Sequence of chain 1.D:
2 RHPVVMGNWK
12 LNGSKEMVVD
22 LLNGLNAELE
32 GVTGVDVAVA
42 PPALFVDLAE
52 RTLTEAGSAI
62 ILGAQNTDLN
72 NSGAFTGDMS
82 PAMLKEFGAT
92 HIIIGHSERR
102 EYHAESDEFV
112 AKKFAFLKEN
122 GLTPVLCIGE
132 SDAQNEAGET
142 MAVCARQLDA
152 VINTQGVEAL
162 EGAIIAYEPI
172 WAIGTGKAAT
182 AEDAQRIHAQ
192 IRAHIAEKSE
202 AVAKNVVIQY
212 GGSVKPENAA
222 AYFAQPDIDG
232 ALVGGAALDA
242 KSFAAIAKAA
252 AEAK

Binding-site contacts:
Ligand atom O1 contacts residue HIS97 of chain 1.D at 3.5 Å (h-bond).
Ligand atom P contacts residue GLY236 of chain 1.D at 3.9 Å.
Ligand atom O4P contacts residue GLY213 of chain 1.D at 2.8 Å (h-bond).
Ligand atom O1P contacts residue GLY235 of chain 1.D at 3.7 Å.
Ligand atom C1 contacts residue GLU169 of chain 1.D at 3.3 Å.
Ligand atom O2 contacts residue ILE174 of chain 1.D at 3.6 Å.
Ligand atom O2 contacts residue ASN9 of chain 1.D at 4.2 Å.
Ligand atom O2P contacts residue GLY175 of chain 1.D at 3.8 Å.
Ligand atom O1 contacts residue ASN9 of chain 1.D at 4.1 Å.
Ligand atom C2 contacts residue GLY213 of chain 1.D at 4.0 Å.
Ligand atom O1P contacts residue ILE174 of chain 1.D at 3.7 Å.
Ligand atom O1P contacts residue GLY213 of chain 1.D at 3.9 Å.
Ligand atom O3P contacts residue GLY212 of chain 1.D at 4.2 Å.
Ligand atom C2 contacts residue GLY235 of chain 1.D at 3.4 Å.
Ligand atom C2 contacts residue GLY212 of chain 1.D at 4.1 Å.
Ligand atom O4P contacts residue ILE174 of chain 1.D at 3.6 Å.
Ligand atom O2 contacts residue HIS97 of chain 1.D at 2.9 Å (h-bond).
Ligand atom C2 contacts residue GLU169 of chain 1.D at 3.7 Å.
Ligand atom O2 contacts residue LYS11 of chain 1.D at 2.8 Å (salt-bridge).
Ligand atom O2P contacts residue GLY235 of chain 1.D at 3.4 Å.
Ligand atom O1 contacts residue GLU169 of chain 1.D at 2.6 Å (salt-bridge).
Ligand atom O3P contacts residue VAL234 of chain 1.D at 3.8 Å.
Ligand atom C1 contacts residue LYS11 of chain 1.D at 3.8 Å.
Ligand atom O1P contacts residue GLY175 of chain 1.D at 4.0 Å.
Ligand atom P contacts residue GLY175 of chain 1.D at 3.7 Å.
Ligand atom O3P contacts residue GLY235 of chain 1.D at 2.8 Å (h-bond).
Ligand atom O4P contacts residue GLY175 of chain 1.D at 2.6 Å (h-bond).
Ligand atom O3P contacts residue GLY236 of chain 1.D at 3.8 Å.
Ligand atom O1 contacts residue LEU233 of chain 1.D at 3.3 Å.
Ligand atom P contacts residue GLY213 of chain 1.D at 3.6 Å.
Ligand atom C2 contacts residue LEU233 of chain 1.D at 3.9 Å (hydrophobic).
Ligand atom O3P contacts residue GLY213 of chain 1.D at 3.6 Å.
Ligand atom C2 contacts residue VAL234 of chain 1.D at 4.1 Å (hydrophobic).
Ligand atom O1P contacts residue LYS11 of chain 1.D at 3.7 Å.
Ligand atom C1 contacts residue HIS97 of chain 1.D at 3.5 Å.
Ligand atom O4P contacts residue ALA173 of chain 1.D at 3.6 Å.
Ligand atom P contacts residue GLY235 of chain 1.D at 3.6 Å.
Ligand atom O4P contacts residue SER214 of chain 1.D at 3.4 Å (h-bond).
Ligand atom O2 contacts residue GLU169 of chain 1.D at 4.1 Å.
Ligand atom O2P contacts residue GLY236 of chain 1.D at 2.9 Å (h-bond).

This small molecule binds to this protein.
Small molecule (SMILES): O=C(O)COP(=O)(O)O